The small molecule below binds the protein below.
Small molecule (SMILES): CC(=O)N[C@@H]1[C@@H](O)[C@H](O)[C@@H](CO)O[C@H]1O

Binding-site contacts:
Ligand atom C7 contacts residue ASN26 of chain 3.A at 3.1 Å.
Ligand atom N2 contacts residue ASN26 of chain 3.A at 2.5 Å (h-bond).
Ligand atom O7 contacts residue ASN26 of chain 3.A at 3.7 Å.
Ligand atom O5 contacts residue THR307 of chain 3.A at 3.1 Å (h-bond).
Ligand atom C8 contacts residue ASN26 of chain 3.A at 3.9 Å.
Ligand atom C6 contacts residue THR307 of chain 3.A at 3.8 Å.
Ligand atom C2 contacts residue ASN26 of chain 3.A at 2.0 Å.
Ligand atom C1 contacts residue ASN26 of chain 3.A at 1.4 Å.
Ligand atom C6 contacts residue LEU52 of chain 3.B at 3.9 Å (hydrophobic).
Ligand atom O5 contacts residue ASN26 of chain 3.A at 2.4 Å (h-bond).
Ligand atom C4 contacts residue ASN26 of chain 3.A at 3.9 Å.
Ligand atom O3 contacts residue ASN26 of chain 3.A at 4.4 Å.
Ligand atom C6 contacts residue THR28 of chain 3.A at 3.8 Å.
Ligand atom C1 contacts residue ALA27 of chain 3.A at 4.2 Å (hydrophobic).
Ligand atom O6 contacts residue THR28 of chain 3.A at 4.5 Å.
Ligand atom C1 contacts residue THR307 of chain 3.A at 3.8 Å.
Ligand atom O5 contacts residue ALA27 of chain 3.A at 3.8 Å.
Ligand atom C5 contacts residue ASN26 of chain 3.A at 3.6 Å.
Ligand atom C3 contacts residue ASN26 of chain 3.A at 3.4 Å.
Ligand atom O6 contacts residue LEU52 of chain 3.B at 3.5 Å.
Ligand atom C5 contacts residue THR307 of chain 3.A at 4.2 Å.

Sequence of chain 3.A:
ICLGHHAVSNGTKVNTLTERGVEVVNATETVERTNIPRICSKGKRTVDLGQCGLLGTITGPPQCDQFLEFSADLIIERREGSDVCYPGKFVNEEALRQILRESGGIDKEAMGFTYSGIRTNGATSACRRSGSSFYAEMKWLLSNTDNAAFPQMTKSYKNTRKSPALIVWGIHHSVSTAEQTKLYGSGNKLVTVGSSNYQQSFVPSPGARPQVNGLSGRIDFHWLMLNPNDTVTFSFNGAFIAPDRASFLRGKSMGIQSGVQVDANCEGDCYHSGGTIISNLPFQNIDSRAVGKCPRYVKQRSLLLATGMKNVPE

Sequence of chain 3.B:
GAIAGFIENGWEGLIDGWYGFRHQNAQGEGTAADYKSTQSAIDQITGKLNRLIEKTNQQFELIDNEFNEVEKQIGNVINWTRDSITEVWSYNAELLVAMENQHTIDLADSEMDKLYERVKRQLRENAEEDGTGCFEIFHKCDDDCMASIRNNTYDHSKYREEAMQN